Binding-site contacts:
Ligand atom C1 contacts residue ASN313 of chain 1.B at 3.6 Å.
Ligand atom O7 contacts residue ASN313 of chain 1.B at 2.2 Å (h-bond).
Ligand atom O6 contacts residue NAG1 of chain 1.KA at 3.4 Å (h-bond).
Ligand atom C5 contacts residue NAG1 of chain 1.KA at 3.9 Å.
Ligand atom C2 contacts residue NAG1 of chain 1.KA at 2.7 Å.
Ligand atom N2 contacts residue NAG1 of chain 1.KA at 2.8 Å (h-bond).
Ligand atom O5 contacts residue PRO310 of chain 1.B at 3.6 Å.
Ligand atom C7 contacts residue ASN313 of chain 1.B at 3.1 Å.
Ligand atom O2 contacts residue ASN313 of chain 1.B at 3.8 Å.
Ligand atom C1 contacts residue ASN313 of chain 1.B at 3.8 Å.
Ligand atom C3 contacts residue MAN1 of chain 1.Y at 3.3 Å.
Ligand atom C5 contacts residue ILE311 of chain 1.B at 3.6 Å (hydrophobic).
Ligand atom O2 contacts residue LEU297 of chain 1.B at 3.7 Å.
Ligand atom O2 contacts residue MAN1 of chain 1.Y at 3.1 Å (h-bond).
Ligand atom C8 contacts residue ASN14 of chain 1.B at 3.5 Å.
Ligand atom O6 contacts residue MAN1 of chain 1.X at 1.9 Å.
Ligand atom C6 contacts residue ILE311 of chain 1.B at 3.8 Å (hydrophobic).
Ligand atom C4 contacts residue ASN313 of chain 1.B at 3.9 Å.
Ligand atom C6 contacts residue SER312 of chain 1.B at 3.6 Å.
Ligand atom O3 contacts residue ASN313 of chain 1.B at 3.0 Å (h-bond).
Ligand atom O4 contacts residue PRO310 of chain 1.B at 3.9 Å.
Ligand atom O2 contacts residue GLU295 of chain 1.B at 3.7 Å.
Ligand atom O7 contacts residue NAG1 of chain 1.KA at 3.1 Å.
Ligand atom C2 contacts residue MAN1 of chain 1.Y at 3.4 Å.
Ligand atom C5 contacts residue SER312 of chain 1.B at 3.9 Å.
Ligand atom O6 contacts residue PRO310 of chain 1.B at 3.9 Å.
Ligand atom C2 contacts residue ASN313 of chain 1.B at 3.5 Å.
Ligand atom O3 contacts residue MAN1 of chain 1.Y at 2.7 Å.
Ligand atom C1 contacts residue NAG1 of chain 1.KA at 2.1 Å.
Ligand atom C7 contacts residue NAG1 of chain 1.KA at 3.5 Å.
Ligand atom N2 contacts residue ASN313 of chain 1.B at 3.8 Å.
Ligand atom C6 contacts residue ASN313 of chain 1.B at 3.9 Å.
Ligand atom O5 contacts residue NAG1 of chain 1.KA at 2.7 Å (h-bond).
Ligand atom O3 contacts residue SER312 of chain 1.B at 3.1 Å.
Ligand atom O5 contacts residue ASN313 of chain 1.B at 3.1 Å (h-bond).
Ligand atom O6 contacts residue ASN313 of chain 1.B at 3.3 Å (h-bond).
Ligand atom C6 contacts residue MAN1 of chain 1.X at 3.0 Å.
Ligand atom O4 contacts residue MAN1 of chain 1.X at 3.8 Å.
Ligand atom O4 contacts residue ASN313 of chain 1.B at 3.3 Å (h-bond).
Ligand atom C3 contacts residue ASN313 of chain 1.B at 3.4 Å.

Sequence of chain 1.B:
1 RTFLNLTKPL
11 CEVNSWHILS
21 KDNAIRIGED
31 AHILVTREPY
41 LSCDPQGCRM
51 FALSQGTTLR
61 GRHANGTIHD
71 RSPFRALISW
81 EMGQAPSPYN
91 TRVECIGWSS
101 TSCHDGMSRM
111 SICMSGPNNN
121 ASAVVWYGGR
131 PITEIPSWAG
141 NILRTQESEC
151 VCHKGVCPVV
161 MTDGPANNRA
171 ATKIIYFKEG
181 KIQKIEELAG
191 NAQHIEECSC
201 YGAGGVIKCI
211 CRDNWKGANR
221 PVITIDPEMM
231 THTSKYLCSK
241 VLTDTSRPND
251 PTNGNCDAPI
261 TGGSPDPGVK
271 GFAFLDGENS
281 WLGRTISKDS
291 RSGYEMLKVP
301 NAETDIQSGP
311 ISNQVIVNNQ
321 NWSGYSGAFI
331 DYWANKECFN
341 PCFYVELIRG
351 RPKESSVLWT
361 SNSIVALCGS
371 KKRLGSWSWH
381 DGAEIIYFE

The small molecule below binds the protein below.
Small molecule (SMILES): CC(=O)N[C@H]1CO[C@H](CO)[C@@H](O[C@@H]2O[C@H](CO[C@H]3O[C@H](CO)[C@@H](O)[C@H](O)[C@@H]3O)[C@@H](O)[C@H](O)[C@@H]2O)[C@@H]1O